A protein and the small-molecule ligand that binds it are described below.
Small molecule (SMILES): Nc1nc2c(ncn2[C@H]2C[C@H](O)[C@@H](CO[P](=O)(O)N[P](=O)(O)OP(=O)(O)O)O2)c(=O)[nH]1

Binding-site contacts:
Ligand atom O3G contacts residue CA1 of chain 1.I at 2.5 Å.
Ligand atom O1B contacts residue NA1 of chain 1.J at 3.5 Å (h-bond).
Ligand atom PB contacts residue SER414 of chain 1.A at 3.9 Å.
Ligand atom O2A contacts residue ASN564 of chain 1.A at 3.6 Å (h-bond).
Ligand atom C5' contacts residue ASP623 of chain 1.A at 3.5 Å.
Ligand atom PB contacts residue NA1 of chain 1.J at 3.3 Å.
Ligand atom O1G contacts residue ARG482 of chain 1.A at 2.8 Å (salt-bridge).
Ligand atom O2G contacts residue ARG482 of chain 1.A at 2.9 Å (salt-bridge).
Ligand atom N2 contacts residue GLY568 of chain 1.A at 4.0 Å.
Ligand atom C3' contacts residue ASN564 of chain 1.A at 3.9 Å.
Ligand atom O3B contacts residue ARG482 of chain 1.A at 3.5 Å (salt-bridge).
Ligand atom C2' contacts residue TYR416 of chain 1.A at 3.6 Å (hydrophobic).
Ligand atom N3A contacts residue CA1 of chain 1.I at 3.6 Å.
Ligand atom PB contacts residue CA1 of chain 1.I at 3.4 Å.
Ligand atom O1B contacts residue SER414 of chain 1.A at 3.3 Å.
Ligand atom O3B contacts residue CA1 of chain 1.I at 3.9 Å.
Ligand atom C4' contacts residue THR622 of chain 1.A at 3.9 Å.
Ligand atom O1G contacts residue LYS560 of chain 1.A at 4.0 Å.
Ligand atom O2G contacts residue CA1 of chain 1.I at 3.5 Å.
Ligand atom O2A contacts residue LYS560 of chain 1.A at 2.5 Å (salt-bridge).
Ligand atom C2 contacts residue ASN564 of chain 1.A at 3.6 Å.
Ligand atom O2B contacts residue CA1 of chain 1.I at 2.3 Å.
Ligand atom N3A contacts residue NA1 of chain 1.J at 3.2 Å (h-bond).
Ligand atom PB contacts residue LYS560 of chain 1.A at 3.9 Å.
Ligand atom O1B contacts residue LYS560 of chain 1.A at 3.2 Å.
Ligand atom O2G contacts residue LYS486 of chain 1.A at 3.7 Å.
Ligand atom N2 contacts residue ASN564 of chain 1.A at 3.3 Å (h-bond).
Ligand atom O2B contacts residue SER414 of chain 1.A at 2.7 Å (h-bond).
Ligand atom O3' contacts residue TYR416 of chain 1.A at 2.9 Å (h-bond).
Ligand atom C5' contacts residue NA1 of chain 1.J at 3.7 Å.
Ligand atom O2B contacts residue LEU412 of chain 1.A at 3.6 Å (h-bond).
Ligand atom O3B contacts residue LYS560 of chain 1.A at 3.3 Å.
Ligand atom O3' contacts residue PRO417 of chain 1.A at 4.0 Å.
Ligand atom PG contacts residue CA1 of chain 1.I at 3.5 Å.
Ligand atom O4' contacts residue THR622 of chain 1.A at 3.6 Å.
Ligand atom O3' contacts residue LEU415 of chain 1.A at 3.5 Å (h-bond).
Ligand atom O2B contacts residue THR413 of chain 1.A at 3.8 Å.
Ligand atom O2B contacts residue NA1 of chain 1.J at 2.8 Å (h-bond).
Ligand atom PG contacts residue ARG482 of chain 1.A at 3.2 Å.
Ligand atom N3A contacts residue ASP623 of chain 1.A at 3.5 Å (salt-bridge).

Sequence of chain 1.A:
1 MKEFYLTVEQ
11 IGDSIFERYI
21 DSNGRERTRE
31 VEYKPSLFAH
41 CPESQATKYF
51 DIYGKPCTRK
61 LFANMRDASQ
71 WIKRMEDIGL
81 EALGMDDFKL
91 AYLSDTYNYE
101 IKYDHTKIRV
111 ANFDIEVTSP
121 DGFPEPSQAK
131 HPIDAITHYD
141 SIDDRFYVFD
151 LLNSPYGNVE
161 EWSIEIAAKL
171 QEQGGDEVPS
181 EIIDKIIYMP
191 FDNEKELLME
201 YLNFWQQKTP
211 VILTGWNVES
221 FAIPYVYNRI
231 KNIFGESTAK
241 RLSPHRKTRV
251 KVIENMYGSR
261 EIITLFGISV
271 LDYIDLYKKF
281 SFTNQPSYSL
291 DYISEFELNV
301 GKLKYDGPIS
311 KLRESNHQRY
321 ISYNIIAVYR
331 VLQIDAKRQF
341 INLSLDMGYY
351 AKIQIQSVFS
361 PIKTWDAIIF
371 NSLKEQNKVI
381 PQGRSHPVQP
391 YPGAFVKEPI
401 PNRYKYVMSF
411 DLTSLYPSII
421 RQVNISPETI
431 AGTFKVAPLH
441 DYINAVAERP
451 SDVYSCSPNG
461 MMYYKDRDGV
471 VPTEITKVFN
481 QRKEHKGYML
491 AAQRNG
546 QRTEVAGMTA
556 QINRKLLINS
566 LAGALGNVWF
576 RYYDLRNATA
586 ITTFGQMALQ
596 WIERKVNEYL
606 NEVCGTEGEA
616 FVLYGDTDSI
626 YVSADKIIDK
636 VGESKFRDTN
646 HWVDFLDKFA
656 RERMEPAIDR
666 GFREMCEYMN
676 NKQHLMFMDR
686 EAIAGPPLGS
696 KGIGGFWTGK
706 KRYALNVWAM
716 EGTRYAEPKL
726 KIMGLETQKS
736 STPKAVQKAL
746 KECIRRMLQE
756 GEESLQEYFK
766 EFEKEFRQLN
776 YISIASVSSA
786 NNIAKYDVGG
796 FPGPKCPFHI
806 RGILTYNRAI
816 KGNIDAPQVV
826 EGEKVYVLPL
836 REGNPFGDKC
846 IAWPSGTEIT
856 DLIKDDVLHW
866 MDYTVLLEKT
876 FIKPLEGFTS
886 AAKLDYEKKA